Binding-site contacts:
Ligand atom C5 contacts residue ASN440 of chain 1.C at 3.6 Å.
Ligand atom C2 contacts residue ASN440 of chain 1.C at 2.4 Å.
Ligand atom C3 contacts residue ASN440 of chain 1.C at 3.8 Å.
Ligand atom N2 contacts residue ASN440 of chain 1.C at 2.9 Å (h-bond).
Ligand atom O7 contacts residue ASN440 of chain 1.C at 3.7 Å.
Ligand atom C7 contacts residue ASN440 of chain 1.C at 3.4 Å.
Ligand atom C8 contacts residue ASN440 of chain 1.C at 4.1 Å.
Ligand atom C4 contacts residue ASN440 of chain 1.C at 4.2 Å.
Ligand atom O5 contacts residue ASN440 of chain 1.C at 2.3 Å (h-bond).
Ligand atom O5 contacts residue VAL288 of chain 1.C at 4.4 Å.
Ligand atom C1 contacts residue ASN440 of chain 1.C at 1.4 Å.

Sequence of chain 1.C:
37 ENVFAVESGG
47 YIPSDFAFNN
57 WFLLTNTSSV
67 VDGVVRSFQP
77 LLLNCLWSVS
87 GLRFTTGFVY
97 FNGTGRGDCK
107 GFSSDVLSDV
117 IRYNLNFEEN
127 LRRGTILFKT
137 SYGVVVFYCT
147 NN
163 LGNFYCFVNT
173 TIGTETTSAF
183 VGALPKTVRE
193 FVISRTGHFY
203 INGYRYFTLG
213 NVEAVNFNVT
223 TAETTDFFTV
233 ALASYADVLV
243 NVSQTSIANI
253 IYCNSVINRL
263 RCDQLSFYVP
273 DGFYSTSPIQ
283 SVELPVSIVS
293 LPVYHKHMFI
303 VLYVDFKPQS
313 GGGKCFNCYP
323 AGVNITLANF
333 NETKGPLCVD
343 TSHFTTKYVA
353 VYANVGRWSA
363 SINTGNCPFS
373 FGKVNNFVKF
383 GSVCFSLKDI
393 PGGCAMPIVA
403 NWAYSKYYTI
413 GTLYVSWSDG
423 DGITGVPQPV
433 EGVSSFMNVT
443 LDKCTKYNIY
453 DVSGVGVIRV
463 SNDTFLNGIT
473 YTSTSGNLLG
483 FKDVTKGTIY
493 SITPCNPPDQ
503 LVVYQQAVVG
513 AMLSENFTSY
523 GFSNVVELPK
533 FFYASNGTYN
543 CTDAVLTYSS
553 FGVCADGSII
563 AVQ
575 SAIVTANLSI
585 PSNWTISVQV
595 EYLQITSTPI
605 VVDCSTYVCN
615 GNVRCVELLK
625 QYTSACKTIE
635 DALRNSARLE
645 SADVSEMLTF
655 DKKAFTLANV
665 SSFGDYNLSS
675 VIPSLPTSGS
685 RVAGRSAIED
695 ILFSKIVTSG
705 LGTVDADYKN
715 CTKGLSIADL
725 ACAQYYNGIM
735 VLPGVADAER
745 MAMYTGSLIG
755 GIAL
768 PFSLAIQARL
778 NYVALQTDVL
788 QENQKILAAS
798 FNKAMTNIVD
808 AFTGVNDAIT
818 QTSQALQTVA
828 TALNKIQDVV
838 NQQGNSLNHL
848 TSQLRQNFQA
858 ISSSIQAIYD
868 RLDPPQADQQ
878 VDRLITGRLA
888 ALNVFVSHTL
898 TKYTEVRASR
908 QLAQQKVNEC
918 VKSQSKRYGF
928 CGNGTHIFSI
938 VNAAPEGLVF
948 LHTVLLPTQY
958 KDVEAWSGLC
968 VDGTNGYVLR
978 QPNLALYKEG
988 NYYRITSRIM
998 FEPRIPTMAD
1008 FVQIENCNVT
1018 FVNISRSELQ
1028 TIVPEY

The protein below binds the small molecule below.
Small molecule (SMILES): CC(=O)N[C@@H]1[C@@H](O)[C@H](O)[C@@H](CO)O[C@H]1O